Sequence of chain 1.C:
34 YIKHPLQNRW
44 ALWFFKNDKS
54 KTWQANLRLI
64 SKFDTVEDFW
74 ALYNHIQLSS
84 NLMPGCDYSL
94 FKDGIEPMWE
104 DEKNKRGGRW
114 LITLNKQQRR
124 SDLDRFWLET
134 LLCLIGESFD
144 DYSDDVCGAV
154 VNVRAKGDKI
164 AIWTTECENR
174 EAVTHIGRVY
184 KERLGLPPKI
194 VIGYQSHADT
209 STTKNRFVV

The protein below binds the small molecule below.
Small molecule (SMILES): Nc1nc2c(c(=O)[nH]1)[n+](Cc1ccccc1)cn2[C@@H]1O[C@H](COP(=O)(O)O)[C@@H](O)[C@H]1O

Binding-site contacts:
Ligand atom C8 contacts residue TRP56 of chain 1.C at 3.6 Å (hydrophobic).
Ligand atom N9 contacts residue TRP56 of chain 1.C at 3.5 Å.
Ligand atom C2 contacts residue TRP56 of chain 1.C at 3.7 Å (hydrophobic).
Ligand atom CAI contacts residue HIS200 of chain 1.C at 3.4 Å.
Ligand atom C2 contacts residue TRP102 of chain 1.C at 4.0 Å (hydrophobic).
Ligand atom CAH contacts residue ARG112 of chain 1.C at 4.0 Å.
Ligand atom CAH contacts residue TRP102 of chain 1.C at 3.8 Å (hydrophobic).
Ligand atom C4 contacts residue TRP56 of chain 1.C at 3.6 Å (hydrophobic).
Ligand atom C6 contacts residue GLU103 of chain 1.C at 3.7 Å.
Ligand atom C5 contacts residue TRP56 of chain 1.C at 3.5 Å (hydrophobic).
Ligand atom N2 contacts residue GLN57 of chain 1.C at 3.8 Å.
Ligand atom C2 contacts residue GLU103 of chain 1.C at 3.5 Å.
Ligand atom C5 contacts residue TRP102 of chain 1.C at 3.6 Å (hydrophobic).
Ligand atom CAJ contacts residue ARG112 of chain 1.C at 3.7 Å.
Ligand atom N7 contacts residue TRP102 of chain 1.C at 3.9 Å.
Ligand atom CAO contacts residue TRP56 of chain 1.C at 3.8 Å (hydrophobic).
Ligand atom N1 contacts residue MET101 of chain 1.C at 3.9 Å.
Ligand atom N2 contacts residue GLU103 of chain 1.C at 2.7 Å (salt-bridge).
Ligand atom O4' contacts residue TRP56 of chain 1.C at 3.2 Å.
Ligand atom O6 contacts residue TRP102 of chain 1.C at 2.8 Å (h-bond).
Ligand atom C4 contacts residue TRP102 of chain 1.C at 3.9 Å (hydrophobic).
Ligand atom C6 contacts residue TRP56 of chain 1.C at 3.4 Å (hydrophobic).
Ligand atom N1 contacts residue TRP102 of chain 1.C at 3.8 Å.
Ligand atom CAK contacts residue TRP166 of chain 1.C at 3.4 Å (hydrophobic).
Ligand atom CAK contacts residue TRP102 of chain 1.C at 3.1 Å (hydrophobic).
Ligand atom N1 contacts residue GLU103 of chain 1.C at 2.8 Å (salt-bridge).
Ligand atom C6 contacts residue TRP102 of chain 1.C at 3.5 Å (hydrophobic).
Ligand atom OP3 contacts residue ARG157 of chain 1.C at 2.6 Å (salt-bridge).
Ligand atom CAH contacts residue HIS200 of chain 1.C at 3.9 Å.
Ligand atom CAI contacts residue TRP102 of chain 1.C at 3.3 Å (hydrophobic).
Ligand atom N3 contacts residue TRP56 of chain 1.C at 3.6 Å.
Ligand atom CAI contacts residue TRP166 of chain 1.C at 4.0 Å (hydrophobic).
Ligand atom O6 contacts residue MET101 of chain 1.C at 3.3 Å.
Ligand atom N7 contacts residue TRP56 of chain 1.C at 3.4 Å.
Ligand atom CAL contacts residue ARG112 of chain 1.C at 4.0 Å.
Ligand atom O6 contacts residue GLU103 of chain 1.C at 3.7 Å.
Ligand atom N1 contacts residue TRP56 of chain 1.C at 3.5 Å.
Ligand atom O6 contacts residue TRP56 of chain 1.C at 3.6 Å.
Ligand atom C1' contacts residue TRP56 of chain 1.C at 3.6 Å (hydrophobic).
Ligand atom CAU contacts residue TRP102 of chain 1.C at 3.6 Å (hydrophobic).